Binding-site contacts:
Ligand atom C18 contacts residue PHE283 of chain 1.B at 3.5 Å (hydrophobic).
Ligand atom N32 contacts residue THR239 of chain 1.B at 2.8 Å (h-bond).
Ligand atom C19 contacts residue MET267 of chain 1.B at 3.5 Å (hydrophobic).
Ligand atom C6 contacts residue PHE283 of chain 1.B at 3.6 Å (hydrophobic).
Ligand atom C28 contacts residue GLN280 of chain 1.B at 3.2 Å.
Ligand atom N12 contacts residue TYR247 of chain 1.B at 3.4 Å (h-bond).
Ligand atom C29 contacts residue SER231 of chain 1.B at 3.5 Å.
Ligand atom N32 contacts residue ALA243 of chain 1.B at 3.4 Å (h-bond).
Ligand atom C2 contacts residue PHE283 of chain 1.B at 3.5 Å (hydrophobic).
Ligand atom O8 contacts residue PHE283 of chain 1.B at 3.4 Å.
Ligand atom C23 contacts residue GLU275 of chain 1.B at 3.7 Å.
Ligand atom C11 contacts residue TYR247 of chain 1.B at 3.3 Å (hydrophobic).
Ligand atom N33 contacts residue THR239 of chain 1.B at 3.6 Å.
Ligand atom C20 contacts residue GLY279 of chain 1.B at 3.7 Å.
Ligand atom C28 contacts residue VAL232 of chain 1.B at 3.7 Å (hydrophobic).
Ligand atom C25 contacts residue LYS272 of chain 1.B at 3.6 Å.
Ligand atom C17 contacts residue MET267 of chain 1.B at 3.5 Å (hydrophobic).
Ligand atom C25 contacts residue GLU275 of chain 1.B at 3.4 Å.
Ligand atom C29 contacts residue THR242 of chain 1.B at 3.1 Å.
Ligand atom N12 contacts residue GLN280 of chain 1.B at 3.5 Å (h-bond).
Ligand atom C4 contacts residue PHE283 of chain 1.B at 3.4 Å (hydrophobic).
Ligand atom N14 contacts residue GLY279 of chain 1.B at 3.6 Å.
Ligand atom C1 contacts residue PHE283 of chain 1.B at 3.4 Å (hydrophobic).
Ligand atom O26 contacts residue GLN280 of chain 1.B at 3.0 Å (h-bond).
Ligand atom C15 contacts residue GLY279 of chain 1.B at 3.6 Å.
Ligand atom C11 contacts residue MET267 of chain 1.B at 3.7 Å (hydrophobic).
Ligand atom C15 contacts residue MET267 of chain 1.B at 3.8 Å (hydrophobic).
Ligand atom C18 contacts residue MET267 of chain 1.B at 3.5 Å (hydrophobic).
Ligand atom C10 contacts residue LEU189 of chain 1.B at 3.7 Å (hydrophobic).
Ligand atom C23 contacts residue LYS272 of chain 1.B at 3.7 Å.
Ligand atom N13 contacts residue TYR247 of chain 1.B at 2.6 Å (h-bond).
Ligand atom C20 contacts residue MET267 of chain 1.B at 3.7 Å (hydrophobic).
Ligand atom N14 contacts residue MET267 of chain 1.B at 3.7 Å.
Ligand atom C24 contacts residue PRO266 of chain 1.B at 3.3 Å (hydrophobic).
Ligand atom C29 contacts residue ALA243 of chain 1.B at 3.5 Å (hydrophobic).
Ligand atom N32 contacts residue THR242 of chain 1.B at 3.2 Å (h-bond).
Ligand atom N9 contacts residue PHE283 of chain 1.B at 3.5 Å.
Ligand atom N12 contacts residue MET267 of chain 1.B at 3.6 Å.
Ligand atom C16 contacts residue GLY279 of chain 1.B at 3.7 Å.
Ligand atom N5 contacts residue LEU229 of chain 1.B at 3.7 Å.

A small-molecule ligand and the protein it binds are described below.
Small molecule (SMILES): Cn1ncc(C(=O)NCc2cc[nH]n2)c1C(=O)Nc1ccn2cc(-c3ccccc3)nc2n1

Sequence of chain 1.B:
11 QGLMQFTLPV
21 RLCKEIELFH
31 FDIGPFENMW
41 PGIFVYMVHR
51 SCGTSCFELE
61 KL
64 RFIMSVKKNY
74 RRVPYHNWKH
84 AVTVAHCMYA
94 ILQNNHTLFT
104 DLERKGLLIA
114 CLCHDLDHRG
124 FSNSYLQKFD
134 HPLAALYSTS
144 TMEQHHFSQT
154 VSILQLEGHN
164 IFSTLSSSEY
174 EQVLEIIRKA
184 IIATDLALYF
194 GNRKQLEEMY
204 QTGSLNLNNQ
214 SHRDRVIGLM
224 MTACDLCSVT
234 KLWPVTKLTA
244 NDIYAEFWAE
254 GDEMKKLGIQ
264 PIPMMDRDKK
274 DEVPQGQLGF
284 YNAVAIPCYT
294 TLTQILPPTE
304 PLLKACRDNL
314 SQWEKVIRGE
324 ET